Binding-site contacts:
Ligand atom C3 contacts residue THR1100 of chain 1.A at 3.9 Å.
Ligand atom C1 contacts residue PHE1103 of chain 1.A at 4.2 Å (hydrophobic).
Ligand atom C2 contacts residue THR1100 of chain 1.A at 3.9 Å.
Ligand atom O7 contacts residue ASN1098 of chain 1.A at 4.0 Å.
Ligand atom C1 contacts residue HIS1101 of chain 1.A at 4.0 Å.
Ligand atom O7 contacts residue HIS1101 of chain 1.A at 4.2 Å.
Ligand atom C8 contacts residue THR1100 of chain 1.A at 4.0 Å.
Ligand atom C7 contacts residue HIS1101 of chain 1.A at 4.3 Å.
Ligand atom C4 contacts residue ASN1098 of chain 1.A at 4.4 Å.
Ligand atom C3 contacts residue ASN1098 of chain 1.A at 3.9 Å.
Ligand atom C8 contacts residue HIS1101 of chain 1.A at 4.2 Å.
Ligand atom C5 contacts residue ASN1098 of chain 1.A at 3.9 Å.
Ligand atom C8 contacts residue ASN1098 of chain 1.A at 4.3 Å.
Ligand atom C2 contacts residue ASN1098 of chain 1.A at 2.6 Å.
Ligand atom N2 contacts residue THR1100 of chain 1.A at 3.2 Å (h-bond).
Ligand atom C3 contacts residue HIS1101 of chain 1.A at 4.2 Å.
Ligand atom C5 contacts residue PHE1103 of chain 1.A at 4.2 Å (hydrophobic).
Ligand atom C7 contacts residue THR1100 of chain 1.A at 4.2 Å.
Ligand atom C7 contacts residue ASN1098 of chain 1.A at 3.7 Å.
Ligand atom C1 contacts residue THR1100 of chain 1.A at 4.0 Å.
Ligand atom O5 contacts residue ASN1098 of chain 1.A at 2.5 Å (h-bond).
Ligand atom C5 contacts residue HIS1101 of chain 1.A at 3.9 Å.
Ligand atom C1 contacts residue ASN1098 of chain 1.A at 1.5 Å.
Ligand atom C6 contacts residue PHE1103 of chain 1.A at 4.0 Å (hydrophobic).
Ligand atom C7 contacts residue GLY1099 of chain 1.A at 4.3 Å.
Ligand atom C8 contacts residue GLY1099 of chain 1.A at 3.6 Å.
Ligand atom O5 contacts residue PHE1103 of chain 1.A at 3.6 Å.
Ligand atom O5 contacts residue HIS1101 of chain 1.A at 4.3 Å.
Ligand atom N2 contacts residue ASN1098 of chain 1.A at 3.0 Å (h-bond).

This small molecule binds to this protein.
Small molecule (SMILES): CC(=O)N[C@H]1[C@H](O[C@H]2[C@H](O)[C@@H](NC(C)=O)CO[C@@H]2CO)O[C@H](CO)[C@@H](O)[C@@H]1O

Sequence of chain 1.A:
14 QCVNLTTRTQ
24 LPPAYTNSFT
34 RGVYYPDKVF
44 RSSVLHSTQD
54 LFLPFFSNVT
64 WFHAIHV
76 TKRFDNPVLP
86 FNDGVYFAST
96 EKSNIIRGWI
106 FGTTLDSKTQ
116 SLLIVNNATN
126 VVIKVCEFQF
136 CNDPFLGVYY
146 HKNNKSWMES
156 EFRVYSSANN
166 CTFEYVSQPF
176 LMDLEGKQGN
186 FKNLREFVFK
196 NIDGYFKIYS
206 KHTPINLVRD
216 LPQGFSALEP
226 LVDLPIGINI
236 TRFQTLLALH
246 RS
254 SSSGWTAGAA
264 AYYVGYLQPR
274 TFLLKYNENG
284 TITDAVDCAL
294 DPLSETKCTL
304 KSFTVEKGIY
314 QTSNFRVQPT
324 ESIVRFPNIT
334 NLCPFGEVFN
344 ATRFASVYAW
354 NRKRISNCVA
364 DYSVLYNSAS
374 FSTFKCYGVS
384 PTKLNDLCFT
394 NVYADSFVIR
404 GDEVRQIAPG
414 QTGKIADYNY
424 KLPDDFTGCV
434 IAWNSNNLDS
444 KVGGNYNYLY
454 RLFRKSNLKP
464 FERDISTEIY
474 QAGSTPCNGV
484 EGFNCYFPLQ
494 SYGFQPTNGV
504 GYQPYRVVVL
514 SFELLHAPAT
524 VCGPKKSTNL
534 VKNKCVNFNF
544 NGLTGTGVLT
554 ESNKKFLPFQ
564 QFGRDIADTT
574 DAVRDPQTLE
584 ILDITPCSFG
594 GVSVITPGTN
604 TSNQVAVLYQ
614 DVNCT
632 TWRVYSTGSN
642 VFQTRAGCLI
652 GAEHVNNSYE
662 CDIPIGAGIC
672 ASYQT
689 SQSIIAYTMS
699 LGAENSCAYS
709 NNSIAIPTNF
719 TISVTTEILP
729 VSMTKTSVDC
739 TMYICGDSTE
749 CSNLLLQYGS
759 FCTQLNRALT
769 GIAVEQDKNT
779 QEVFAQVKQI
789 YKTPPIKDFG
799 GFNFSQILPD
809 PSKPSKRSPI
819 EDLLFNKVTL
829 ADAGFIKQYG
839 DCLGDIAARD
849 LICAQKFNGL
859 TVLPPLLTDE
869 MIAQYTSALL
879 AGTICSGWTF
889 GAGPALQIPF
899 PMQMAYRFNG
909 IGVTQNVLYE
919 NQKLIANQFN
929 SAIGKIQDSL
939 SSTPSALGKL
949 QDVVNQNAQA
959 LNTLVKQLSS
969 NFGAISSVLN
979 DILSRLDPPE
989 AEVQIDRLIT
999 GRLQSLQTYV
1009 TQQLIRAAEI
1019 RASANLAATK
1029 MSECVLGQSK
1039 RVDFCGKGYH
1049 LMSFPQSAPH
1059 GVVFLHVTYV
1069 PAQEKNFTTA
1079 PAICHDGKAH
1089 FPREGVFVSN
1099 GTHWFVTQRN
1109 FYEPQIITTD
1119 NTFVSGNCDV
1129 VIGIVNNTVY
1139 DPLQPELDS